A protein and the small-molecule ligand that binds it are described below.
Small molecule (SMILES): OC[C@H]1O[C@H](O[C@H]2[C@H](O)[C@@H](O)[C@@H](O)O[C@@H]2CO)[C@H](O)[C@@H](O)[C@@H]1O

Binding-site contacts:
Ligand atom C1 contacts residue ASP14 of chain 1.A at 3.4 Å.
Ligand atom O3 contacts residue ALA63 of chain 1.A at 3.5 Å.
Ligand atom O2 contacts residue TRP230 of chain 1.A at 3.7 Å.
Ligand atom C4 contacts residue TYR155 of chain 1.A at 3.9 Å (hydrophobic).
Ligand atom O6 contacts residue PHE156 of chain 1.A at 3.9 Å.
Ligand atom O6 contacts residue PRO154 of chain 1.A at 3.3 Å.
Ligand atom O6 contacts residue GLU153 of chain 1.A at 3.3 Å.
Ligand atom O6 contacts residue TYR155 of chain 1.A at 2.6 Å (h-bond).
Ligand atom C3 contacts residue TRP62 of chain 1.A at 3.8 Å (hydrophobic).
Ligand atom O4 contacts residue ARG344 of chain 1.A at 3.1 Å (salt-bridge).
Ligand atom C6 contacts residue TYR155 of chain 1.A at 3.7 Å (hydrophobic).
Ligand atom O2 contacts residue TRP62 of chain 1.A at 3.5 Å (h-bond).
Ligand atom C3 contacts residue ASP65 of chain 1.A at 3.7 Å.
Ligand atom O2 contacts residue LYS15 of chain 1.A at 2.9 Å (salt-bridge).
Ligand atom O3 contacts residue TRP62 of chain 1.A at 3.4 Å (h-bond).
Ligand atom C1 contacts residue TRP230 of chain 1.A at 3.5 Å (hydrophobic).
Ligand atom C2 contacts residue TRP230 of chain 1.A at 3.6 Å (hydrophobic).
Ligand atom O2 contacts residue GLU111 of chain 1.A at 2.4 Å (salt-bridge).
Ligand atom O5 contacts residue TYR155 of chain 1.A at 3.2 Å.
Ligand atom O2 contacts residue ALA63 of chain 1.A at 3.5 Å.
Ligand atom C6 contacts residue ARG344 of chain 1.A at 3.6 Å.
Ligand atom O3 contacts residue ARG66 of chain 1.A at 2.8 Å (salt-bridge).
Ligand atom C3 contacts residue ARG66 of chain 1.A at 3.9 Å.
Ligand atom C4 contacts residue TRP340 of chain 1.A at 3.7 Å (hydrophobic).
Ligand atom O1 contacts residue ASN12 of chain 1.A at 3.7 Å.
Ligand atom O1 contacts residue ASP14 of chain 1.A at 2.7 Å (salt-bridge).
Ligand atom C1 contacts residue TYR155 of chain 1.A at 3.6 Å (hydrophobic).
Ligand atom C1 contacts residue LYS15 of chain 1.A at 3.8 Å.
Ligand atom C2 contacts residue GLU111 of chain 1.A at 3.4 Å.
Ligand atom C2 contacts residue ASP65 of chain 1.A at 3.6 Å.
Ligand atom O1 contacts residue LYS15 of chain 1.A at 3.2 Å (salt-bridge).
Ligand atom O2 contacts residue ASP65 of chain 1.A at 2.8 Å (salt-bridge).
Ligand atom O3 contacts residue ASP65 of chain 1.A at 2.8 Å (salt-bridge).
Ligand atom C6 contacts residue PRO154 of chain 1.A at 3.6 Å (hydrophobic).
Ligand atom O3 contacts residue TRP340 of chain 1.A at 3.8 Å.
Ligand atom C6 contacts residue GLU153 of chain 1.A at 3.4 Å.
Ligand atom C2 contacts residue LYS15 of chain 1.A at 3.9 Å.
Ligand atom O5 contacts residue TRP230 of chain 1.A at 3.9 Å.
Ligand atom O3 contacts residue GLU111 of chain 1.A at 3.8 Å.
Ligand atom O4 contacts residue ARG66 of chain 1.A at 2.9 Å (salt-bridge).

Sequence of chain 1.A:
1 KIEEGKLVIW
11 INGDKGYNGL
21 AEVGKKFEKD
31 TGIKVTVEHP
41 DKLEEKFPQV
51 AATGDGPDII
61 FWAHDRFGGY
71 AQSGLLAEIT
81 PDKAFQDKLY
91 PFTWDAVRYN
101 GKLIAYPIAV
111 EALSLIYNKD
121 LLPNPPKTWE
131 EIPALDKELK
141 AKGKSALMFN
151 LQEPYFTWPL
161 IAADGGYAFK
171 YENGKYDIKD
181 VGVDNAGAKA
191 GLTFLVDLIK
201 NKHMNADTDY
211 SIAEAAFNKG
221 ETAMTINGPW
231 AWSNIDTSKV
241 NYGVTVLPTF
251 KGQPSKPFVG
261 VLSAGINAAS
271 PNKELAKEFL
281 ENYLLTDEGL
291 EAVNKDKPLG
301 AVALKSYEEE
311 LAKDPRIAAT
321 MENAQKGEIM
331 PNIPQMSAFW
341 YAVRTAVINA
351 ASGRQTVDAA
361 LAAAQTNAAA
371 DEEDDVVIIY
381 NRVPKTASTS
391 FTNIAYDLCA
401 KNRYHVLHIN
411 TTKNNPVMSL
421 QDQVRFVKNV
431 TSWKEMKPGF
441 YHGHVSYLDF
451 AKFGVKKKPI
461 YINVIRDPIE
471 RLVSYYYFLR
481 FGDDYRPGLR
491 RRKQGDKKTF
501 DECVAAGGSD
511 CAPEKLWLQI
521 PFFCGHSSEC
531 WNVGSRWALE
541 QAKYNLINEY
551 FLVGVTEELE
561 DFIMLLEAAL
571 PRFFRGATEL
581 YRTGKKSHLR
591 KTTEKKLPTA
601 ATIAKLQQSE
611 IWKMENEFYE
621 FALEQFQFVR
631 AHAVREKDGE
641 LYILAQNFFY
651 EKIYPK